Sequence of chain 1.B:
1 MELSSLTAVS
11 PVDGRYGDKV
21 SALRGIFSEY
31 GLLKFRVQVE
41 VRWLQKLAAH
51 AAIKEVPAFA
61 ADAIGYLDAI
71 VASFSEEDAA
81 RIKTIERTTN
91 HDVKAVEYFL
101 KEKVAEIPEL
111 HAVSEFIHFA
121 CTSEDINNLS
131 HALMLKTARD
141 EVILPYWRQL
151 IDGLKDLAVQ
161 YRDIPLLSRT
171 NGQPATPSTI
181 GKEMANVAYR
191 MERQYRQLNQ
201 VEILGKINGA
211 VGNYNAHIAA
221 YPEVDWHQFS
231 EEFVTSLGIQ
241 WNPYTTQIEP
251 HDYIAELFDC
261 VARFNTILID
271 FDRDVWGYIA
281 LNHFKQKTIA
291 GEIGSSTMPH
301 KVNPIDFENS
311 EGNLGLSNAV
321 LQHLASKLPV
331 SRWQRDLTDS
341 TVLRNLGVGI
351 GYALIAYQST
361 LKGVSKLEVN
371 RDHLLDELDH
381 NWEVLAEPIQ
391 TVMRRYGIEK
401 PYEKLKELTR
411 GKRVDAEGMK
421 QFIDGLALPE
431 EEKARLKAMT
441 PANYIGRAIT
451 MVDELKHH

Binding-site contacts:
Ligand atom C6 contacts residue SER295 of chain 1.B at 3.8 Å.
Ligand atom O8 contacts residue LYS301 of chain 1.B at 3.4 Å (salt-bridge).
Ligand atom O contacts residue SER295 of chain 1.B at 3.4 Å.
Ligand atom O contacts residue SER123 of chain 1.A at 2.8 Å (h-bond).
Ligand atom OXT contacts residue THR297 of chain 1.B at 3.8 Å.
Ligand atom O7 contacts residue LYS301 of chain 1.B at 2.6 Å (salt-bridge).
Ligand atom C contacts residue SER296 of chain 1.B at 3.4 Å.
Ligand atom C5 contacts residue AMP1 of chain 1.D at 3.3 Å.
Ligand atom C contacts residue THR122 of chain 1.A at 3.5 Å.
Ligand atom C6 contacts residue LYS301 of chain 1.B at 3.4 Å.
Ligand atom O contacts residue HIS91 of chain 1.A at 3.0 Å (h-bond).
Ligand atom C6 contacts residue ASN303 of chain 1.B at 3.8 Å.
Ligand atom C4 contacts residue SER295 of chain 1.B at 3.1 Å.
Ligand atom C contacts residue SER123 of chain 1.A at 3.3 Å.
Ligand atom C6 contacts residue ASN171 of chain 2.A at 3.7 Å.
Ligand atom C6 contacts residue GLN247 of chain 1.A at 3.8 Å.
Ligand atom O8 contacts residue AMP1 of chain 1.D at 3.4 Å (h-bond).
Ligand atom C6 contacts residue THR170 of chain 2.A at 3.7 Å.
Ligand atom O8 contacts residue GLN247 of chain 1.A at 2.9 Å (h-bond).
Ligand atom C4 contacts residue AMP1 of chain 1.D at 3.8 Å.
Ligand atom OXT contacts residue SER296 of chain 1.B at 3.0 Å (h-bond).
Ligand atom OXT contacts residue THR122 of chain 1.A at 2.7 Å (h-bond).
Ligand atom O7 contacts residue ASN303 of chain 1.B at 2.8 Å (h-bond).
Ligand atom C5 contacts residue SER295 of chain 1.B at 3.1 Å.
Ligand atom C6 contacts residue MET298 of chain 1.B at 3.6 Å (hydrophobic).
Ligand atom C5 contacts residue GLN247 of chain 1.A at 4.0 Å.
Ligand atom O7 contacts residue THR170 of chain 2.A at 3.7 Å.
Ligand atom O contacts residue SER296 of chain 1.B at 2.8 Å (h-bond).
Ligand atom O8 contacts residue MET298 of chain 1.B at 2.8 Å.
Ligand atom OXT contacts residue SER295 of chain 1.B at 4.0 Å.
Ligand atom O8 contacts residue THR170 of chain 2.A at 2.8 Å (h-bond).
Ligand atom C4 contacts residue GLN247 of chain 1.A at 3.5 Å.
Ligand atom C contacts residue SER295 of chain 1.B at 3.4 Å.
Ligand atom OXT contacts residue SER123 of chain 1.A at 2.5 Å (h-bond).
Ligand atom O7 contacts residue AMP1 of chain 1.D at 3.4 Å (h-bond).
Ligand atom C4 contacts residue THR122 of chain 1.A at 3.6 Å.
Ligand atom O8 contacts residue ASN171 of chain 2.A at 3.9 Å.
Ligand atom O7 contacts residue ASN171 of chain 2.A at 3.2 Å (h-bond).
Ligand atom C6 contacts residue AMP1 of chain 1.D at 3.1 Å.
Ligand atom O7 contacts residue SER295 of chain 1.B at 4.0 Å.

Sequence of chain 1.A:
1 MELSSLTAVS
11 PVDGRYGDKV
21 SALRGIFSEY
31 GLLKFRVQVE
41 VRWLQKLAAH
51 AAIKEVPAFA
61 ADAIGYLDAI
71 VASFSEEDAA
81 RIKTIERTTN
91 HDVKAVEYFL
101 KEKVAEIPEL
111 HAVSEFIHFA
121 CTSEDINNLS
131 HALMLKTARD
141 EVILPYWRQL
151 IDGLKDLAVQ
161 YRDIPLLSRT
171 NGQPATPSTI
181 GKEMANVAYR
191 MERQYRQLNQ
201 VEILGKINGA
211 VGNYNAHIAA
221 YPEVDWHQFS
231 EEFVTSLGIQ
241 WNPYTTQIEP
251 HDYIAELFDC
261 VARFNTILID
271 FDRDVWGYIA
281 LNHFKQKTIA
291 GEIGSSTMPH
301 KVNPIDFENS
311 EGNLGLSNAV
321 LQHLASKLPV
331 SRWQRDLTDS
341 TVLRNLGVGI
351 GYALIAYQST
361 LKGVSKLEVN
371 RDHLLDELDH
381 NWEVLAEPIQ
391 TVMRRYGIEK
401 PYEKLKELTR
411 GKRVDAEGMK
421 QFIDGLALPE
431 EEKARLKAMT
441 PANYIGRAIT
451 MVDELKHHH

This protein binds this small molecule.
Small molecule (SMILES): O=C(O)/C=C/C(=O)O

Sequence of chain 2.A:
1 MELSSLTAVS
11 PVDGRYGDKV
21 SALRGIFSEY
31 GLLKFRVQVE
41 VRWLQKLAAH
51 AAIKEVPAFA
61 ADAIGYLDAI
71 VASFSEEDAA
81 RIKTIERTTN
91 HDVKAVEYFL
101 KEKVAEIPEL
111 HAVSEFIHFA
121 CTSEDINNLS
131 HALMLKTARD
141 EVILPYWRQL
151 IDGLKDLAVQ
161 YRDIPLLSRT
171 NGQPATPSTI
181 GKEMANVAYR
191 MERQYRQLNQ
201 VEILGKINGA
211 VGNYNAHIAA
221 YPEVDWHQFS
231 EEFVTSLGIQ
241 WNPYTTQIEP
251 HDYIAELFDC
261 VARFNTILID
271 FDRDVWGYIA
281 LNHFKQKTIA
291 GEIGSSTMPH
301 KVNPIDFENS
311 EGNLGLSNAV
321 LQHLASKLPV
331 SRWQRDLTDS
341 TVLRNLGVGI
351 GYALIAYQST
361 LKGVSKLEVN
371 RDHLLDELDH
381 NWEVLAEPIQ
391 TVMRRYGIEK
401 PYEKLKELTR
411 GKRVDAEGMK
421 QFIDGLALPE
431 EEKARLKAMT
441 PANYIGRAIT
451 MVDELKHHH